Binding-site contacts:
Ligand atom C09 contacts residue ILE327 of chain 2.A at 3.5 Å (hydrophobic).
Ligand atom C42 contacts residue LEU439 of chain 2.A at 3.6 Å (hydrophobic).
Ligand atom O32 contacts residue MET225 of chain 2.A at 3.6 Å (h-bond).
Ligand atom O32 contacts residue PRO226 of chain 2.A at 3.5 Å.
Ligand atom F45 contacts residue ILE327 of chain 2.A at 3.0 Å.
Ligand atom N02 contacts residue ALA172 of chain 2.A at 3.6 Å.
Ligand atom N06 contacts residue ILE171 of chain 2.A at 3.3 Å (h-bond).
Ligand atom O34 contacts residue GLN190 of chain 2.A at 2.9 Å (h-bond).
Ligand atom C03 contacts residue ALA172 of chain 2.A at 3.4 Å (hydrophobic).
Ligand atom C05 contacts residue ILE171 of chain 2.A at 3.2 Å (hydrophobic).
Ligand atom N06 contacts residue GLN190 of chain 2.A at 3.3 Å (h-bond).
Ligand atom C44 contacts residue GLN190 of chain 2.A at 3.5 Å.
Ligand atom O33 contacts residue SER223 of chain 2.A at 3.5 Å (h-bond).
Ligand atom O32 contacts residue LYS391 of chain 2.A at 2.7 Å (salt-bridge).
Ligand atom C01 contacts residue GLN190 of chain 2.A at 3.5 Å.
Ligand atom O28 contacts residue K1 of chain 2.C at 3.0 Å.
Ligand atom O30 contacts residue HIS191 of chain 2.A at 3.1 Å (h-bond).
Ligand atom P29 contacts residue K1 of chain 2.C at 3.4 Å.
Ligand atom O30 contacts residue GLU233 of chain 2.A at 3.1 Å (salt-bridge).
Ligand atom O33 contacts residue ILE171 of chain 2.A at 2.9 Å (h-bond).
Ligand atom C14 contacts residue ILE327 of chain 2.A at 3.4 Å (hydrophobic).
Ligand atom O28 contacts residue SER170 of chain 2.A at 3.2 Å.
Ligand atom C03 contacts residue ARG173 of chain 2.A at 3.4 Å.
Ligand atom C16 contacts residue THR153 of chain 2.A at 3.4 Å.
Ligand atom P29 contacts residue HIS191 of chain 2.A at 3.5 Å.
Ligand atom O28 contacts residue SER223 of chain 2.A at 3.4 Å (h-bond).
Ligand atom O24 contacts residue ARG173 of chain 2.A at 2.7 Å (salt-bridge).
Ligand atom O30 contacts residue MN1 of chain 2.B at 2.2 Å.
Ligand atom O32 contacts residue HIS191 of chain 2.A at 3.5 Å (h-bond).
Ligand atom O30 contacts residue ASN168 of chain 2.A at 2.9 Å (h-bond).
Ligand atom N10 contacts residue ILE171 of chain 2.A at 3.4 Å (h-bond).
Ligand atom O30 contacts residue K1 of chain 2.C at 2.8 Å.
Ligand atom O17 contacts residue GLN190 of chain 2.A at 2.9 Å (h-bond).
Ligand atom P29 contacts residue MN1 of chain 2.B at 3.4 Å.
Ligand atom C27 contacts residue SER223 of chain 2.A at 3.6 Å.
Ligand atom O31 contacts residue HIS191 of chain 2.A at 2.8 Å (h-bond).
Ligand atom O35 contacts residue PRO226 of chain 2.A at 3.3 Å (h-bond).
Ligand atom C25 contacts residue ILE171 of chain 2.A at 3.4 Å (hydrophobic).
Ligand atom C15 contacts residue SER224 of chain 2.A at 3.5 Å.
Ligand atom O35 contacts residue MET225 of chain 2.A at 3.2 Å.

This small molecule binds to this protein.
Small molecule (SMILES): Cc1cc2c3c(c1C)C(C)(C)C[C@@H]([C@@H](F)Cc1ccccc1)N3c1c(nc(O)[nH]c1=O)N2C[C@H](O)[C@H](O)[C@H](O)COP(=O)(O)O

Sequence of chain 2.A:
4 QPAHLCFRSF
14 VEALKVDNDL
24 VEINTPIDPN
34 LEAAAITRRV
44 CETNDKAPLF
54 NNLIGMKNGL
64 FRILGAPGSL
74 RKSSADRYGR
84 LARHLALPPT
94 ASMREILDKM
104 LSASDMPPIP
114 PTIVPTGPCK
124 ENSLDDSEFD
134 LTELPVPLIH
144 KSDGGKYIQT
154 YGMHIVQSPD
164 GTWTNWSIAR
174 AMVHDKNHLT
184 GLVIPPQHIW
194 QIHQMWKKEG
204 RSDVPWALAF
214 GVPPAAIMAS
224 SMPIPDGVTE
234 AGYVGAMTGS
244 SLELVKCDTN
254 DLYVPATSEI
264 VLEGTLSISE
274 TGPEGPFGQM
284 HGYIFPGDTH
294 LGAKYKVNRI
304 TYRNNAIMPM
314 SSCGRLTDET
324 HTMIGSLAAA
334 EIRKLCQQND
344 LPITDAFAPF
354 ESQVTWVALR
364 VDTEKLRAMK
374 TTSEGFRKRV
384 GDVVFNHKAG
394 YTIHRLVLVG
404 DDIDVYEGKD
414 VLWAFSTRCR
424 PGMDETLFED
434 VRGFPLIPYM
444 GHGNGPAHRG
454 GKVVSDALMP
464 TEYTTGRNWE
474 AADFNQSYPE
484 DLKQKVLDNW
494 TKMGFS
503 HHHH